Binding-site contacts:
Ligand atom C5 contacts residue ASN36 of chain 1.D at 3.7 Å.
Ligand atom C1 contacts residue ASN36 of chain 1.D at 1.4 Å.
Ligand atom C8 contacts residue GLU35 of chain 1.D at 3.9 Å.
Ligand atom N2 contacts residue ASN36 of chain 1.D at 2.9 Å (h-bond).
Ligand atom C8 contacts residue ASN36 of chain 1.D at 4.2 Å.
Ligand atom C1 contacts residue TYR23 of chain 1.D at 3.7 Å (hydrophobic).
Ligand atom N2 contacts residue GLU35 of chain 1.D at 3.7 Å.
Ligand atom O5 contacts residue ASN36 of chain 1.D at 2.4 Å (h-bond).
Ligand atom C4 contacts residue ASN36 of chain 1.D at 4.3 Å.
Ligand atom C5 contacts residue TYR23 of chain 1.D at 4.3 Å (hydrophobic).
Ligand atom C3 contacts residue ASN36 of chain 1.D at 3.8 Å.
Ligand atom O7 contacts residue THR38 of chain 1.D at 4.2 Å.
Ligand atom O6 contacts residue ASN36 of chain 1.D at 4.4 Å.
Ligand atom O5 contacts residue TYR23 of chain 1.D at 4.0 Å.
Ligand atom C7 contacts residue GLU35 of chain 1.D at 4.2 Å.
Ligand atom O6 contacts residue PRO8 of chain 1.D at 3.5 Å.
Ligand atom O7 contacts residue ASN36 of chain 1.D at 2.7 Å (h-bond).
Ligand atom C1 contacts residue GLU35 of chain 1.D at 4.3 Å.
Ligand atom C2 contacts residue ASN36 of chain 1.D at 2.5 Å.
Ligand atom C7 contacts residue ASN36 of chain 1.D at 3.0 Å.

This small molecule binds to this protein.
Small molecule (SMILES): CC(=O)N[C@H]1[C@H](O[C@H]2[C@H](O)[C@@H](NC(C)=O)CO[C@@H]2CO)O[C@H](CO)[C@@H](O)[C@@H]1O

Sequence of chain 1.D:
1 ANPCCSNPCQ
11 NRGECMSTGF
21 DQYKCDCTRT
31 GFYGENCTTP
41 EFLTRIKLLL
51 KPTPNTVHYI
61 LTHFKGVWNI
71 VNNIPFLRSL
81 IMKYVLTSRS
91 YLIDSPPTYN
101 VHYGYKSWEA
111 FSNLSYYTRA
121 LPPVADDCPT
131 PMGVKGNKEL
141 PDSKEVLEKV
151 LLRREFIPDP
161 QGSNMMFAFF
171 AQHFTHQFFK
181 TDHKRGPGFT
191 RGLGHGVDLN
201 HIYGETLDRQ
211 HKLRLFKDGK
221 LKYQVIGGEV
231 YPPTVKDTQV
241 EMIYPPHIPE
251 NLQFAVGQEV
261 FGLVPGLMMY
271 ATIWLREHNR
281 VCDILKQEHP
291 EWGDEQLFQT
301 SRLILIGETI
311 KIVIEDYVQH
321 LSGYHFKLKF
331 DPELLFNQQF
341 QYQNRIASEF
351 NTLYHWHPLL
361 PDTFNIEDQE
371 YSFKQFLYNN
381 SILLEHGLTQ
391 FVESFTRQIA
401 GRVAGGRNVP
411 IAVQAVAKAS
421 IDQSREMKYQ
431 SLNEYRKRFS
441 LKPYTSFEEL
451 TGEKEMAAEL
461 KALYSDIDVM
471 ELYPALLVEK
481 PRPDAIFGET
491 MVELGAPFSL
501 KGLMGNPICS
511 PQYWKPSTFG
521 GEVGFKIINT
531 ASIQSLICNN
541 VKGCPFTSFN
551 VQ